Binding-site contacts:
Ligand atom O3 contacts residue ASP261 of chain 1.A at 4.2 Å.
Ligand atom C5 contacts residue VAL87 of chain 1.A at 4.1 Å (hydrophobic).
Ligand atom O1 contacts residue LEU175 of chain 1.A at 2.8 Å (h-bond).
Ligand atom C5 contacts residue ASP261 of chain 1.A at 3.5 Å.
Ligand atom O5 contacts residue LEU175 of chain 1.A at 4.4 Å.
Ligand atom C1 contacts residue TYR83 of chain 1.A at 4.5 Å (hydrophobic).
Ligand atom C1 contacts residue LEU175 of chain 1.A at 3.8 Å (hydrophobic).
Ligand atom O1 contacts residue ARG260 of chain 1.A at 4.5 Å.
Ligand atom C2 contacts residue ARG260 of chain 1.A at 3.7 Å.
Ligand atom O1 contacts residue PHE178 of chain 1.A at 3.6 Å.
Ligand atom O5 contacts residue TYR83 of chain 1.A at 3.7 Å.
Ligand atom O1 contacts residue TYR179 of chain 1.A at 3.7 Å.
Ligand atom C1 contacts residue PHE178 of chain 1.A at 4.5 Å (hydrophobic).
Ligand atom O2 contacts residue PHE178 of chain 1.A at 3.6 Å.
Ligand atom O4 contacts residue ASP261 of chain 1.A at 3.3 Å (salt-bridge).
Ligand atom O3 contacts residue ARG260 of chain 1.A at 3.7 Å.
Ligand atom O5 contacts residue ASP261 of chain 1.A at 4.5 Å.
Ligand atom O2 contacts residue TYR179 of chain 1.A at 4.5 Å.
Ligand atom C4 contacts residue ASP261 of chain 1.A at 3.3 Å.
Ligand atom C5 contacts residue TYR179 of chain 1.A at 4.4 Å (hydrophobic).
Ligand atom C1 contacts residue TYR179 of chain 1.A at 4.1 Å (hydrophobic).
Ligand atom O2 contacts residue ARG260 of chain 1.A at 2.8 Å (salt-bridge).
Ligand atom O1 contacts residue TYR83 of chain 1.A at 4.4 Å.

This small molecule binds to this protein.
Small molecule (SMILES): O[C@@H]1[C@@H](O)[C@H](O)OC[C@H]1O

Sequence of chain 1.A:
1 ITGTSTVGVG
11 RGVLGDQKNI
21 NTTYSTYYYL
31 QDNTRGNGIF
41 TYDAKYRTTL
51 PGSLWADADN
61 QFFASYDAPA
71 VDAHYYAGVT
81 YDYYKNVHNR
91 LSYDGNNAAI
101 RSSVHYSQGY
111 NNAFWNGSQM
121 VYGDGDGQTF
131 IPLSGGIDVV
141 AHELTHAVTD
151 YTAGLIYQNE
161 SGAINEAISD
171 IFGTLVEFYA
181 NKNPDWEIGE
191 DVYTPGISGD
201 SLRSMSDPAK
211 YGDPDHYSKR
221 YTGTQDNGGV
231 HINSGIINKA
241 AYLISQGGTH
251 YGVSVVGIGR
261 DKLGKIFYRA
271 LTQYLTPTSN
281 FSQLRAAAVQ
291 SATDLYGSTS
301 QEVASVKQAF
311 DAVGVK